Binding-site contacts:
Ligand atom C5 contacts residue ASN145 of chain 1.C at 3.7 Å.
Ligand atom O7 contacts residue ASN145 of chain 1.C at 3.0 Å (h-bond).
Ligand atom C2 contacts residue ASN145 of chain 1.C at 2.4 Å.
Ligand atom C1 contacts residue LYS159 of chain 1.C at 4.4 Å.
Ligand atom C4 contacts residue LYS159 of chain 1.C at 4.5 Å.
Ligand atom C1 contacts residue ASN145 of chain 1.C at 1.4 Å.
Ligand atom O4 contacts residue LYS159 of chain 1.C at 4.4 Å.
Ligand atom N2 contacts residue ASN145 of chain 1.C at 2.9 Å (h-bond).
Ligand atom C3 contacts residue ASN145 of chain 1.C at 3.8 Å.
Ligand atom C4 contacts residue ASN145 of chain 1.C at 4.2 Å.
Ligand atom C5 contacts residue LYS159 of chain 1.C at 3.8 Å.
Ligand atom O5 contacts residue LYS159 of chain 1.C at 4.4 Å.
Ligand atom C8 contacts residue ASN145 of chain 1.C at 4.3 Å.
Ligand atom C7 contacts residue ASN145 of chain 1.C at 3.1 Å.
Ligand atom O5 contacts residue ASN145 of chain 1.C at 2.4 Å (h-bond).

A small-molecule ligand and the protein it binds are described below.
Small molecule (SMILES): CC(=O)N[C@@H]1[C@@H](O)[C@H](O)[C@@H](CO)O[C@H]1O

Sequence of chain 1.C:
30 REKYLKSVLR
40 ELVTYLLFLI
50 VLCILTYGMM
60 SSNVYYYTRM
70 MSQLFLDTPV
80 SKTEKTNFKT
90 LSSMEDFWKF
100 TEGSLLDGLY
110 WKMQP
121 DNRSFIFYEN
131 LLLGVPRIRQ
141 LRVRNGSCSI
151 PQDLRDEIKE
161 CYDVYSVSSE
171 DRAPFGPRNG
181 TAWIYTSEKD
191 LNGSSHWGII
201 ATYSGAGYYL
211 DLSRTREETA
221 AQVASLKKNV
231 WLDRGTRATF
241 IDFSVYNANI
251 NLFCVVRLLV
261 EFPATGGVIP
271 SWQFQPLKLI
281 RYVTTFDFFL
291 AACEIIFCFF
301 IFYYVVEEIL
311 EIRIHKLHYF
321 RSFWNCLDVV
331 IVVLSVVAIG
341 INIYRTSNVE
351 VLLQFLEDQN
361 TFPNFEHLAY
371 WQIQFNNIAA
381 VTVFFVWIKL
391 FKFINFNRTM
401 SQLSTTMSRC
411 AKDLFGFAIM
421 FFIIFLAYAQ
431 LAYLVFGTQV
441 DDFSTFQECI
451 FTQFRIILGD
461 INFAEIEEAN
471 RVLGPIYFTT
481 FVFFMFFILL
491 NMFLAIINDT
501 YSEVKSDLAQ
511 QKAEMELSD